This protein binds this small molecule.
Small molecule (SMILES): O=C(O)[C@@H](O)[C@H](O)[C@H](O)[C@@H](O)CO

Binding-site contacts:
Ligand atom OAG contacts residue ASN210 of chain 1.B at 3.9 Å.
Ligand atom OAE contacts residue VAL214 of chain 1.B at 4.0 Å.
Ligand atom CAH contacts residue ILE89 of chain 1.B at 3.5 Å (hydrophobic).
Ligand atom CAH contacts residue SER90 of chain 1.B at 3.3 Å.
Ligand atom CAI contacts residue ASN210 of chain 1.B at 3.8 Å.
Ligand atom OAD contacts residue SER90 of chain 1.B at 3.7 Å.
Ligand atom OAG contacts residue ARG150 of chain 1.B at 2.9 Å (salt-bridge).
Ligand atom CAH contacts residue HIS235 of chain 1.B at 3.7 Å.
Ligand atom OAC contacts residue ASN210 of chain 1.B at 2.8 Å (h-bond).
Ligand atom CAI contacts residue GLN172 of chain 1.B at 4.0 Å.
Ligand atom OAA contacts residue GLN172 of chain 1.B at 3.9 Å.
Ligand atom OAA contacts residue ARG170 of chain 1.B at 3.0 Å (salt-bridge).
Ligand atom CAI contacts residue ARG170 of chain 1.B at 3.5 Å.
Ligand atom OAB contacts residue HIS235 of chain 1.B at 2.9 Å (h-bond).
Ligand atom CAL contacts residue TYR147 of chain 1.B at 3.4 Å (hydrophobic).
Ligand atom OAD contacts residue GLU73 of chain 1.B at 2.7 Å (salt-bridge).
Ligand atom OAF contacts residue TYR147 of chain 1.B at 3.6 Å.
Ligand atom OAF contacts residue GLU73 of chain 1.B at 2.5 Å (salt-bridge).
Ligand atom CAM contacts residue GLN172 of chain 1.B at 3.4 Å.
Ligand atom OAB contacts residue SER90 of chain 1.B at 2.6 Å (h-bond).
Ligand atom OAA contacts residue LEU193 of chain 1.B at 3.6 Å.
Ligand atom OAD contacts residue GLN172 of chain 1.B at 2.9 Å (h-bond).
Ligand atom OAD contacts residue ASP91 of chain 1.B at 3.3 Å.
Ligand atom CAK contacts residue TYR147 of chain 1.B at 3.5 Å (hydrophobic).
Ligand atom CAM contacts residue GLU73 of chain 1.B at 3.9 Å.
Ligand atom OAB contacts residue SER237 of chain 1.B at 2.8 Å (h-bond).
Ligand atom OAB contacts residue ASP91 of chain 1.B at 4.0 Å.
Ligand atom CAJ contacts residue HIS235 of chain 1.B at 3.7 Å.
Ligand atom OAC contacts residue LEU193 of chain 1.B at 3.8 Å.
Ligand atom OAC contacts residue ARG150 of chain 1.B at 3.6 Å (salt-bridge).
Ligand atom CAI contacts residue LEU193 of chain 1.B at 3.9 Å (hydrophobic).
Ligand atom OAE contacts residue TYR147 of chain 1.B at 2.7 Å (h-bond).
Ligand atom OAE contacts residue ASN210 of chain 1.B at 2.8 Å (h-bond).
Ligand atom OAG contacts residue GLN172 of chain 1.B at 2.6 Å (h-bond).
Ligand atom CAJ contacts residue GLN172 of chain 1.B at 4.0 Å.
Ligand atom OAC contacts residue ARG170 of chain 1.B at 2.8 Å (salt-bridge).
Ligand atom CAJ contacts residue GLU73 of chain 1.B at 3.8 Å.
Ligand atom CAL contacts residue GLU73 of chain 1.B at 3.6 Å.
Ligand atom CAH contacts residue SER237 of chain 1.B at 3.3 Å.
Ligand atom CAK contacts residue ASN210 of chain 1.B at 3.9 Å.

Sequence of chain 1.B:
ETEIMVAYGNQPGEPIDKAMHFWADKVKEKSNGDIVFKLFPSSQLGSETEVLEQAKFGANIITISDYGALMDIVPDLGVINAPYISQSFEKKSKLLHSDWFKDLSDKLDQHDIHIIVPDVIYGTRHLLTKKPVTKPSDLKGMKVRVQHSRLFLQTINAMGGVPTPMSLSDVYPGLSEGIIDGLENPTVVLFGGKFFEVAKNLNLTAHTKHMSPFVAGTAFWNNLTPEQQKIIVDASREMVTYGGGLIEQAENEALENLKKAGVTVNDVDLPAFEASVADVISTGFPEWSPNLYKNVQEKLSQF